Sequence of chain 1.D:
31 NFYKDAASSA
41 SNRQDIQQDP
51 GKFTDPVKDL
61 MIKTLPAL

A protein and the small-molecule ligand that binds it are described below.
Small molecule (SMILES): Nc1nc2[nH]cnc2c(=O)[nH]1

Sequence of chain 1.B:
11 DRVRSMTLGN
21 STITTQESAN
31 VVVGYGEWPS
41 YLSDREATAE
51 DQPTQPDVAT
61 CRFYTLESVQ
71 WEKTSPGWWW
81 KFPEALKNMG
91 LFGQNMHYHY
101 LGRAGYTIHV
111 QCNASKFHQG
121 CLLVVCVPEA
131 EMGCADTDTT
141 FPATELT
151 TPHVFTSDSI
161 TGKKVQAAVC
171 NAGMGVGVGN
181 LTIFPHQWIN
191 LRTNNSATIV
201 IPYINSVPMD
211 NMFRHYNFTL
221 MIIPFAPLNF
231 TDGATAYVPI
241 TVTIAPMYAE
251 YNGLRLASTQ

Binding-site contacts:
Ligand atom N7 contacts residue TRP38 of chain 1.B at 3.7 Å.
Ligand atom C2 contacts residue TRP38 of chain 1.B at 4.2 Å (hydrophobic).
Ligand atom N9 contacts residue TRP38 of chain 1.B at 4.4 Å.
Ligand atom C6 contacts residue TRP38 of chain 1.B at 3.9 Å (hydrophobic).
Ligand atom N1 contacts residue LYS58 of chain 1.D at 4.0 Å.
Ligand atom O6 contacts residue LYS58 of chain 1.D at 4.2 Å.
Ligand atom N1 contacts residue TRP38 of chain 1.B at 4.1 Å.
Ligand atom O6 contacts residue TRP38 of chain 1.B at 3.7 Å.
Ligand atom C8 contacts residue TRP38 of chain 1.B at 4.1 Å (hydrophobic).
Ligand atom N3 contacts residue TRP38 of chain 1.B at 4.3 Å.
Ligand atom C5 contacts residue TRP38 of chain 1.B at 3.9 Å (hydrophobic).
Ligand atom C4 contacts residue TRP38 of chain 1.B at 4.1 Å (hydrophobic).